A protein and the small-molecule ligand that binds it are described below.
Small molecule (SMILES): Nc1nc2c(ncn2[C@H]2C[C@H](O)[C@@H](CO[P](=O)(O)O[P](=O)(O)OP(=O)(O)O)O2)c(=O)[nH]1

Binding-site contacts:
Ligand atom O1B contacts residue GLN320 of chain 1.A at 3.2 Å.
Ligand atom C1' contacts residue GLU322 of chain 1.A at 3.5 Å.
Ligand atom O2B contacts residue ILE321 of chain 1.A at 3.5 Å (h-bond).
Ligand atom O1B contacts residue HIS346 of chain 1.A at 3.1 Å (h-bond).
Ligand atom O2A contacts residue MG1 of chain 1.E at 2.2 Å.
Ligand atom O3G contacts residue TYR318 of chain 1.A at 3.0 Å (h-bond).
Ligand atom PA contacts residue MG1 of chain 1.E at 3.5 Å.
Ligand atom O1A contacts residue LYS370 of chain 1.A at 2.9 Å (salt-bridge).
Ligand atom O2G contacts residue ARG366 of chain 1.A at 3.2 Å (salt-bridge).
Ligand atom C2' contacts residue PHE374 of chain 1.A at 3.5 Å (hydrophobic).
Ligand atom O6 contacts residue ARG367 of chain 1.A at 3.4 Å (salt-bridge).
Ligand atom N7 contacts residue ARG367 of chain 1.A at 3.3 Å (salt-bridge).
Ligand atom PG contacts residue ARG366 of chain 1.A at 3.3 Å.
Ligand atom O1G contacts residue ARG366 of chain 1.A at 2.4 Å (salt-bridge).
Ligand atom O3G contacts residue ASP317 of chain 1.A at 2.9 Å (salt-bridge).
Ligand atom PB contacts residue MG1 of chain 1.E at 3.1 Å.
Ligand atom O1B contacts residue ILE321 of chain 1.A at 3.5 Å (h-bond).
Ligand atom N2 contacts residue TYR378 of chain 1.A at 3.2 Å.
Ligand atom O2B contacts residue TYR318 of chain 1.A at 2.9 Å (h-bond).
Ligand atom O2A contacts residue ASP317 of chain 1.A at 3.2 Å (salt-bridge).
Ligand atom O3' contacts residue GLU322 of chain 1.A at 3.2 Å (salt-bridge).
Ligand atom O1B contacts residue PHE374 of chain 1.A at 3.3 Å.
Ligand atom O4' contacts residue ARG280 of chain 1.A at 3.1 Å (salt-bridge).
Ligand atom C3' contacts residue PHE374 of chain 1.A at 3.4 Å (hydrophobic).
Ligand atom O2G contacts residue GLN320 of chain 1.A at 2.9 Å (h-bond).
Ligand atom O3' contacts residue PHE374 of chain 1.A at 3.2 Å.
Ligand atom O3' contacts residue ILE321 of chain 1.A at 3.2 Å.
Ligand atom PG contacts residue MG1 of chain 1.E at 3.4 Å.
Ligand atom O2B contacts residue MG1 of chain 1.E at 1.9 Å.
Ligand atom O3B contacts residue HIS346 of chain 1.A at 3.5 Å.
Ligand atom O1G contacts residue LYS370 of chain 1.A at 2.9 Å (salt-bridge).
Ligand atom O2A contacts residue MG1 of chain 1.F at 2.9 Å.
Ligand atom O2A contacts residue ASP492 of chain 1.A at 2.9 Å (salt-bridge).
Ligand atom O3B contacts residue LYS370 of chain 1.A at 3.5 Å (salt-bridge).
Ligand atom O3G contacts residue MG1 of chain 1.E at 2.1 Å.
Ligand atom C2' contacts residue GLU322 of chain 1.A at 3.5 Å.
Ligand atom O2B contacts residue ASP492 of chain 1.A at 3.0 Å (salt-bridge).
Ligand atom C5' contacts residue ASP492 of chain 1.A at 3.4 Å.
Ligand atom O2B contacts residue GLN320 of chain 1.A at 3.4 Å (h-bond).
Ligand atom O3A contacts residue LYS370 of chain 1.A at 3.4 Å (salt-bridge).

Sequence of chain 1.A:
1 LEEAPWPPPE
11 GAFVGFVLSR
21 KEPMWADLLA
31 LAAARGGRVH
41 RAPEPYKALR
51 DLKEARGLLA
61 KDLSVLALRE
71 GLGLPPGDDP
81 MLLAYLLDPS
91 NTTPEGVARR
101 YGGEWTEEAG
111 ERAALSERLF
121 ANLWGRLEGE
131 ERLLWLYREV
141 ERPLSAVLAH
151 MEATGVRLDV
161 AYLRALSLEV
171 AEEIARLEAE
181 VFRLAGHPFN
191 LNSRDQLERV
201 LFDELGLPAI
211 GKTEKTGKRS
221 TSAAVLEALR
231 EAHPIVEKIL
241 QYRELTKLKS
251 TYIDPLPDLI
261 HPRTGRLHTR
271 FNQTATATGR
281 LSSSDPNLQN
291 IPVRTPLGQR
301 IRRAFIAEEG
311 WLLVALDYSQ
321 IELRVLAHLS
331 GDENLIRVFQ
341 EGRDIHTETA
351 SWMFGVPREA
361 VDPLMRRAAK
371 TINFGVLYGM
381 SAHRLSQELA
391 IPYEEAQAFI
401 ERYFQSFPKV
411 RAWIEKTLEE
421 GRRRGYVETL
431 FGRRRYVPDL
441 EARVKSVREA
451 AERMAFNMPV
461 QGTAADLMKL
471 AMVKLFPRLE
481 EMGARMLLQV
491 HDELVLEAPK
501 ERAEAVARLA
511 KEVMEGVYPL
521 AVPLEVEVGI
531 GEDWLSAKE